Sequence of chain 1.A:
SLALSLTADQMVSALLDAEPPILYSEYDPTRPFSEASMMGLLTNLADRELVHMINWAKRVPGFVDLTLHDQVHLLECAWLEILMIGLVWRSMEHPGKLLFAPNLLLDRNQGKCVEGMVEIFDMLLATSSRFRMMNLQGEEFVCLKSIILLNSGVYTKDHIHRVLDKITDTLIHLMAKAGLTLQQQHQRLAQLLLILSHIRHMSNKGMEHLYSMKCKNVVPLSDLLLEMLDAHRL

This small molecule binds to this protein.
Small molecule (SMILES): Oc1ccc(-c2nc3ccc(O)cn3c2C(F)(F)F)cc1

Binding-site contacts:
Ligand atom C03 contacts residue PHE107 of chain 1.A at 4.1 Å (hydrophobic).
Ligand atom C21 contacts residue MET91 of chain 1.A at 4.0 Å (hydrophobic).
Ligand atom O12 contacts residue MET46 of chain 1.A at 4.0 Å.
Ligand atom C05 contacts residue PHE107 of chain 1.A at 4.0 Å (hydrophobic).
Ligand atom F19 contacts residue LEU87 of chain 1.A at 3.9 Å.
Ligand atom C10 contacts residue MET124 of chain 1.A at 3.5 Å (hydrophobic).
Ligand atom C11 contacts residue HIS227 of chain 1.A at 3.5 Å.
Ligand atom C10 contacts residue ILE127 of chain 1.A at 4.0 Å (hydrophobic).
Ligand atom N07 contacts residue LEU49 of chain 1.A at 3.9 Å.
Ligand atom O01 contacts residue GLU56 of chain 1.A at 2.5 Å (salt-bridge).
Ligand atom F17 contacts residue LEU49 of chain 1.A at 3.3 Å.
Ligand atom C04 contacts residue LEU49 of chain 1.A at 3.9 Å (hydrophobic).
Ligand atom O12 contacts residue GLY224 of chain 1.A at 3.6 Å (h-bond).
Ligand atom F18 contacts residue LEU87 of chain 1.A at 3.9 Å.
Ligand atom O01 contacts residue LEU90 of chain 1.A at 3.5 Å (h-bond).
Ligand atom O01 contacts residue ARG97 of chain 1.A at 3.3 Å (salt-bridge).
Ligand atom F18 contacts residue TRP86 of chain 1.A at 4.1 Å.
Ligand atom C03 contacts residue GLU56 of chain 1.A at 3.2 Å.
Ligand atom F18 contacts residue ALA53 of chain 1.A at 3.2 Å.
Ligand atom F17 contacts residue THR50 of chain 1.A at 3.8 Å.
Ligand atom C08 contacts residue LEU49 of chain 1.A at 3.8 Å (hydrophobic).
Ligand atom C02 contacts residue LEU90 of chain 1.A at 3.8 Å (hydrophobic).
Ligand atom C04 contacts residue PHE107 of chain 1.A at 4.1 Å (hydrophobic).
Ligand atom F19 contacts residue TRP86 of chain 1.A at 4.0 Å.
Ligand atom O12 contacts residue HIS227 of chain 1.A at 2.6 Å (h-bond).
Ligand atom C09 contacts residue LEU49 of chain 1.A at 4.1 Å (hydrophobic).
Ligand atom C09 contacts residue MET124 of chain 1.A at 3.6 Å (hydrophobic).
Ligand atom C21 contacts residue LEU90 of chain 1.A at 3.2 Å (hydrophobic).
Ligand atom C11 contacts residue GLY224 of chain 1.A at 4.0 Å.
Ligand atom C03 contacts residue LEU52 of chain 1.A at 4.0 Å (hydrophobic).
Ligand atom C20 contacts residue LEU90 of chain 1.A at 4.1 Å (hydrophobic).
Ligand atom C02 contacts residue GLU56 of chain 1.A at 3.3 Å.
Ligand atom C21 contacts residue LEU94 of chain 1.A at 3.9 Å (hydrophobic).
Ligand atom C16 contacts residue ALA53 of chain 1.A at 3.9 Å (hydrophobic).
Ligand atom C10 contacts residue HIS227 of chain 1.A at 3.6 Å.
Ligand atom F18 contacts residue LEU90 of chain 1.A at 3.4 Å.
Ligand atom F17 contacts residue ALA53 of chain 1.A at 3.5 Å.
Ligand atom N07 contacts residue PHE107 of chain 1.A at 3.9 Å.
Ligand atom O12 contacts residue LEU228 of chain 1.A at 3.1 Å (h-bond).
Ligand atom F19 contacts residue LEU228 of chain 1.A at 3.7 Å.